Sequence of chain 1.A:
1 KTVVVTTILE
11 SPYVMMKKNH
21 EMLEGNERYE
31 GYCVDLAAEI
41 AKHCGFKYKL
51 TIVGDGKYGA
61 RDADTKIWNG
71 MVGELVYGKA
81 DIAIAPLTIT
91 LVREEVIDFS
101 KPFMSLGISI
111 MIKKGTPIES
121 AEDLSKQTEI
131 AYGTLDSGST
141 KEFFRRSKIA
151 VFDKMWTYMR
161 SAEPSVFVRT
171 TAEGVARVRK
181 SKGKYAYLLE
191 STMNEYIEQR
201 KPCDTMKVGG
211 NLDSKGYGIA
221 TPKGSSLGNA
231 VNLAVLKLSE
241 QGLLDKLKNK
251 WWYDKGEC

Sequence of chain 1.B:
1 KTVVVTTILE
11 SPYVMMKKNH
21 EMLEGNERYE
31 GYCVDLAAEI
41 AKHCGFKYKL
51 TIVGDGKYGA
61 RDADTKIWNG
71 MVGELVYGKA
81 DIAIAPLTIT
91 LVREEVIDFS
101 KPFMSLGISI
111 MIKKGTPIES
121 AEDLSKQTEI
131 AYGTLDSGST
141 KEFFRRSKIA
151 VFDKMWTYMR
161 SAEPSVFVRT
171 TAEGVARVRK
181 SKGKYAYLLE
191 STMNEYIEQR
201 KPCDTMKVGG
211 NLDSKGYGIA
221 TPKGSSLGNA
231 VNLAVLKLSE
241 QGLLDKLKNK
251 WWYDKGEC

Binding-site contacts:
Ligand atom C02 contacts residue ASP245 of chain 1.A at 4.3 Å.
Ligand atom C08 contacts residue ASP213 of chain 1.B at 4.3 Å.
Ligand atom C06 contacts residue ASN211 of chain 1.B at 4.2 Å.
Ligand atom C07 contacts residue SER214 of chain 1.B at 4.3 Å.
Ligand atom O03 contacts residue ASN249 of chain 1.A at 3.7 Å.
Ligand atom C09 contacts residue ASP213 of chain 1.B at 4.2 Å.
Ligand atom C08 contacts residue SER214 of chain 1.B at 2.9 Å.
Ligand atom O10 contacts residue SER214 of chain 1.B at 2.7 Å (h-bond).
Ligand atom C02 contacts residue ASN249 of chain 1.A at 4.0 Å.
Ligand atom C07 contacts residue ASN211 of chain 1.B at 4.4 Å.
Ligand atom N01 contacts residue ASN249 of chain 1.A at 3.0 Å (h-bond).
Ligand atom O10 contacts residue ASP213 of chain 1.B at 3.4 Å.
Ligand atom C09 contacts residue ASP245 of chain 1.A at 3.8 Å.
Ligand atom N05 contacts residue ASP245 of chain 1.A at 4.3 Å.
Ligand atom C09 contacts residue SER214 of chain 1.B at 3.1 Å.
Ligand atom N05 contacts residue ASN211 of chain 1.B at 4.2 Å.
Ligand atom C09 contacts residue ASN211 of chain 1.B at 4.3 Å.
Ligand atom C04 contacts residue ASP245 of chain 1.A at 3.9 Å.
Ligand atom N01 contacts residue ASP245 of chain 1.A at 4.2 Å.
Ligand atom C08 contacts residue ASN211 of chain 1.B at 4.5 Å.
Ligand atom O10 contacts residue ASP245 of chain 1.A at 2.9 Å (salt-bridge).

This small molecule binds to this protein.
Small molecule (SMILES): NC(=O)CN1CCCC1=O